Sequence of chain 1.G:
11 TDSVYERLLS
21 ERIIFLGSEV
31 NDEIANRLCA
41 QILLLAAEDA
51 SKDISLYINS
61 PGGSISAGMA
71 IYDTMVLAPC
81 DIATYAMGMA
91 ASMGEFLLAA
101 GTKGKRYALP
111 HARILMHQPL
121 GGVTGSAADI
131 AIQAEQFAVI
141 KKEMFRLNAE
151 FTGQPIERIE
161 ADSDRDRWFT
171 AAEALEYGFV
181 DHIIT

Binding-site contacts:
Ligand atom C15 contacts residue ALA112 of chain 1.G at 4.2 Å (hydrophobic).
Ligand atom C16 contacts residue GLY88 of chain 1.G at 3.5 Å.
Ligand atom C15 contacts residue GLY88 of chain 1.G at 3.3 Å.
Ligand atom N01 contacts residue HIS111 of chain 1.G at 2.7 Å (h-bond).
Ligand atom N03 contacts residue TRP168 of chain 1.G at 3.2 Å.
Ligand atom C06 contacts residue TRP168 of chain 1.G at 3.8 Å (hydrophobic).
Ligand atom C10 contacts residue HIS111 of chain 1.G at 3.9 Å.
Ligand atom C05 contacts residue ARG113 of chain 1.G at 3.7 Å.
Ligand atom C11 contacts residue TRP168 of chain 1.G at 4.2 Å (hydrophobic).
Ligand atom C19 contacts residue HIS111 of chain 1.G at 4.5 Å.
Ligand atom N02 contacts residue ARG113 of chain 1.G at 3.6 Å (salt-bridge).
Ligand atom C14 contacts residue ARG113 of chain 1.G at 3.9 Å.
Ligand atom C01 contacts residue ARG113 of chain 1.G at 3.4 Å.
Ligand atom C02 contacts residue MET89 of chain 1.G at 4.5 Å (hydrophobic).
Ligand atom C09 contacts residue ARG113 of chain 1.G at 3.7 Å.
Ligand atom N01 contacts residue ARG113 of chain 1.G at 3.7 Å.
Ligand atom C07 contacts residue ARG113 of chain 1.G at 4.1 Å.
Ligand atom C10 contacts residue ARG113 of chain 1.G at 4.2 Å.
Ligand atom C04 contacts residue ARG113 of chain 1.G at 3.1 Å.
Ligand atom C02 contacts residue TRP168 of chain 1.G at 4.3 Å (hydrophobic).
Ligand atom C15 contacts residue ARG113 of chain 1.G at 3.2 Å.
Ligand atom C03 contacts residue TRP168 of chain 1.G at 4.4 Å (hydrophobic).
Ligand atom C15 contacts residue HIS111 of chain 1.G at 3.4 Å.
Ligand atom C08 contacts residue MET89 of chain 1.G at 4.5 Å (hydrophobic).
Ligand atom C04 contacts residue HIS111 of chain 1.G at 3.4 Å.
Ligand atom N02 contacts residue TRP168 of chain 1.G at 3.8 Å.
Ligand atom C14 contacts residue TRP168 of chain 1.G at 3.4 Å (hydrophobic).
Ligand atom C16 contacts residue ARG113 of chain 1.G at 3.5 Å.

This small molecule binds to this protein.
Small molecule (SMILES): COc1cc2c(Oc3ccc4c(c3F)CC(C)=N4)ncnc2cc1OCCCN1CCCC1